Sequence of chain 1.DB:
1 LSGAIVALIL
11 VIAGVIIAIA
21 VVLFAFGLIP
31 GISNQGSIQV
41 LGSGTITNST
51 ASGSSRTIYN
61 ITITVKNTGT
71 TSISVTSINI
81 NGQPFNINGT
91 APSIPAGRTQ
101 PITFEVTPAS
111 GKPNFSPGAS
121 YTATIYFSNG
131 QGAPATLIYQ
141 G

The small molecule below binds the protein below.
Small molecule (SMILES): CC(=O)N[C@H]1[C@H](O[C@H]2[C@H](O)[C@@H](NC(C)=O)CO[C@@H]2CO)O[C@H](CO)[C@@H](O)[C@@H]1O[C@@H]1O[C@H](CS(=O)(=O)O)[C@@H](O)[C@H](O)[C@H]1O

Binding-site contacts:
Ligand atom C7 contacts residue THR57 of chain 1.DB at 3.8 Å.
Ligand atom C8 contacts residue TYR59 of chain 1.DB at 3.3 Å (hydrophobic).
Ligand atom C1 contacts residue THR50 of chain 1.DB at 4.0 Å.
Ligand atom C7 contacts residue TYR139 of chain 1.DB at 4.0 Å (hydrophobic).
Ligand atom O1S6 contacts residue SER52 of chain 1.DB at 3.3 Å (h-bond).
Ligand atom C8 contacts residue ARG56 of chain 1.DB at 4.4 Å.
Ligand atom O1S6 contacts residue GLY53 of chain 1.DB at 3.8 Å.
Ligand atom C8 contacts residue PHE115 of chain 1.DB at 3.9 Å (hydrophobic).
Ligand atom O7 contacts residue TYR59 of chain 1.DB at 2.7 Å (h-bond).
Ligand atom C1 contacts residue ASN48 of chain 1.DB at 1.5 Å.
Ligand atom C7 contacts residue SER55 of chain 1.DB at 4.4 Å.
Ligand atom C8 contacts residue TYR139 of chain 1.DB at 3.5 Å (hydrophobic).
Ligand atom O3 contacts residue LYS112 of chain 1.DB at 3.6 Å.
Ligand atom C8 contacts residue GLY53 of chain 1.DB at 3.5 Å.
Ligand atom C6 contacts residue GLY53 of chain 1.DB at 3.8 Å.
Ligand atom C7 contacts residue GLY53 of chain 1.DB at 4.2 Å.
Ligand atom N2 contacts residue ASN48 of chain 1.DB at 2.8 Å (h-bond).
Ligand atom C7 contacts residue ASN48 of chain 1.DB at 3.4 Å.
Ligand atom O7 contacts residue THR57 of chain 1.DB at 3.2 Å.
Ligand atom C5 contacts residue THR50 of chain 1.DB at 3.4 Å.
Ligand atom C8 contacts residue ASN48 of chain 1.DB at 4.4 Å.
Ligand atom C8 contacts residue THR50 of chain 1.DB at 3.6 Å.
Ligand atom C7 contacts residue TYR59 of chain 1.DB at 3.3 Å (hydrophobic).
Ligand atom C8 contacts residue ASN114 of chain 1.DB at 4.1 Å.
Ligand atom C8 contacts residue SER55 of chain 1.DB at 2.9 Å.
Ligand atom C3 contacts residue ASN48 of chain 1.DB at 3.8 Å.
Ligand atom C3 contacts residue LYS112 of chain 1.DB at 4.3 Å.
Ligand atom C4 contacts residue ASN48 of chain 1.DB at 4.3 Å.
Ligand atom O5 contacts residue THR50 of chain 1.DB at 3.4 Å.
Ligand atom C6 contacts residue SER52 of chain 1.DB at 4.0 Å.
Ligand atom O6 contacts residue SER52 of chain 1.DB at 4.3 Å.
Ligand atom O7 contacts residue ASN48 of chain 1.DB at 3.6 Å (h-bond).
Ligand atom C5 contacts residue ASN48 of chain 1.DB at 3.7 Å.
Ligand atom C2 contacts residue ASN48 of chain 1.DB at 2.5 Å.
Ligand atom C6 contacts residue THR50 of chain 1.DB at 3.5 Å.
Ligand atom C8 contacts residue THR57 of chain 1.DB at 3.9 Å.
Ligand atom O5 contacts residue ASN48 of chain 1.DB at 2.4 Å (h-bond).
Ligand atom N2 contacts residue GLY53 of chain 1.DB at 3.8 Å.
Ligand atom N2 contacts residue TYR139 of chain 1.DB at 3.9 Å.